Sequence of chain 6.A:
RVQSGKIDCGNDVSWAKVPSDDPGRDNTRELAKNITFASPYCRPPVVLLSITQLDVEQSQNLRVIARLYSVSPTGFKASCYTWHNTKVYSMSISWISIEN

Sequence of chain 5.A:
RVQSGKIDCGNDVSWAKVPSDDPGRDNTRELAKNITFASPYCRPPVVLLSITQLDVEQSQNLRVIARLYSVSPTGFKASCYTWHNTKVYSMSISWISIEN

Binding-site contacts:
Ligand atom O3 contacts residue LYS18 of chain 5.A at 3.9 Å.
Ligand atom O7 contacts residue ALA33 of chain 5.A at 4.2 Å.
Ligand atom O5 contacts residue LYS78 of chain 5.A at 4.1 Å.
Ligand atom C1 contacts residue ASN35 of chain 5.A at 1.5 Å.
Ligand atom O4 contacts residue VAL19 of chain 5.A at 3.9 Å.
Ligand atom O4 contacts residue GLU31 of chain 5.A at 2.9 Å (salt-bridge).
Ligand atom O4 contacts residue ALA33 of chain 5.A at 3.7 Å.
Ligand atom O5 contacts residue VAL19 of chain 5.A at 3.8 Å.
Ligand atom C4 contacts residue LYS78 of chain 5.A at 4.3 Å.
Ligand atom O5 contacts residue ALA17 of chain 5.A at 4.2 Å.
Ligand atom C7 contacts residue LYS78 of chain 5.A at 4.2 Å.
Ligand atom C2 contacts residue VAL19 of chain 5.A at 3.2 Å (hydrophobic).
Ligand atom C2 contacts residue LYS7 of chain 6.A at 4.3 Å.
Ligand atom C7 contacts residue ASN35 of chain 5.A at 3.5 Å.
Ligand atom C4 contacts residue ASN35 of chain 5.A at 4.3 Å.
Ligand atom C6 contacts residue ALA17 of chain 5.A at 4.2 Å (hydrophobic).
Ligand atom C5 contacts residue ASN35 of chain 5.A at 3.7 Å.
Ligand atom C1 contacts residue VAL19 of chain 5.A at 3.4 Å (hydrophobic).
Ligand atom O7 contacts residue ASN35 of chain 5.A at 3.7 Å.
Ligand atom C2 contacts residue ASN35 of chain 5.A at 2.5 Å.
Ligand atom C2 contacts residue GLU31 of chain 5.A at 3.5 Å.
Ligand atom C4 contacts residue GLU31 of chain 5.A at 3.7 Å.
Ligand atom O3 contacts residue ALA33 of chain 5.A at 4.3 Å.
Ligand atom C3 contacts residue GLU31 of chain 5.A at 3.4 Å.
Ligand atom O2 contacts residue PRO20 of chain 5.A at 4.3 Å.
Ligand atom O3 contacts residue LYS7 of chain 6.A at 4.0 Å.
Ligand atom C3 contacts residue LYS78 of chain 5.A at 3.6 Å.
Ligand atom C4 contacts residue ALA33 of chain 5.A at 4.2 Å (hydrophobic).
Ligand atom O2 contacts residue VAL19 of chain 5.A at 3.8 Å.
Ligand atom O5 contacts residue ASN35 of chain 5.A at 2.4 Å (h-bond).
Ligand atom O7 contacts residue LYS78 of chain 5.A at 3.0 Å (salt-bridge).
Ligand atom C8 contacts residue ALA33 of chain 5.A at 3.3 Å (hydrophobic).
Ligand atom C3 contacts residue LYS7 of chain 6.A at 3.6 Å.
Ligand atom C3 contacts residue ASN35 of chain 5.A at 3.9 Å.
Ligand atom N2 contacts residue ASN35 of chain 5.A at 2.9 Å (h-bond).
Ligand atom C6 contacts residue LYS78 of chain 5.A at 4.3 Å.
Ligand atom O3 contacts residue LYS78 of chain 5.A at 2.8 Å (salt-bridge).
Ligand atom O2 contacts residue GLU31 of chain 5.A at 4.1 Å.
Ligand atom O3 contacts residue GLU31 of chain 5.A at 2.7 Å (salt-bridge).
Ligand atom O3 contacts residue PRO20 of chain 5.A at 3.8 Å.

This small molecule binds to this protein.
Small molecule (SMILES): CC(=O)N[C@H]1[C@H](O[C@H]2[C@H](O[C@@H]3O[C@@H](C)[C@@H](O[C@@H]4O[C@H](CO)[C@H](O)[C@H](O)[C@H]4O[C@@H]4O[C@@H](C)[C@@H](O)[C@@H](O)[C@@H]4O)[C@@H](O)[C@@H]3O)[C@@H](NC(C)=O)CO[C@@H]2CO)O[C@H](CO)[C@@H](O[C@@H]2O[C@H](CO)[C@@H](O)[C@H](O)[C@@H]2O)[C@@H]1O